Binding-site contacts:
Ligand atom C7 contacts residue GLY7 of chain 1.A at 3.8 Å.
Ligand atom C8 contacts residue LEU36 of chain 1.A at 4.1 Å (hydrophobic).
Ligand atom C8 contacts residue PHE10 of chain 1.A at 4.0 Å (hydrophobic).
Ligand atom C2 contacts residue ASN11 of chain 1.A at 2.5 Å.
Ligand atom O5 contacts residue ASN11 of chain 1.A at 2.3 Å (h-bond).
Ligand atom N2 contacts residue ASN11 of chain 1.A at 2.9 Å (h-bond).
Ligand atom C1 contacts residue ASN11 of chain 1.A at 1.4 Å.
Ligand atom O7 contacts residue ASN11 of chain 1.A at 4.3 Å.
Ligand atom C4 contacts residue ASN11 of chain 1.A at 4.1 Å.
Ligand atom C8 contacts residue PHE6 of chain 1.A at 4.3 Å (hydrophobic).
Ligand atom O7 contacts residue GLY7 of chain 1.A at 3.5 Å.
Ligand atom N2 contacts residue GLY7 of chain 1.A at 4.5 Å.
Ligand atom C3 contacts residue ASN11 of chain 1.A at 3.8 Å.
Ligand atom C8 contacts residue GLY7 of chain 1.A at 4.2 Å.
Ligand atom C5 contacts residue ASN11 of chain 1.A at 3.6 Å.
Ligand atom C7 contacts residue ASN11 of chain 1.A at 3.9 Å.

Sequence of chain 1.A:
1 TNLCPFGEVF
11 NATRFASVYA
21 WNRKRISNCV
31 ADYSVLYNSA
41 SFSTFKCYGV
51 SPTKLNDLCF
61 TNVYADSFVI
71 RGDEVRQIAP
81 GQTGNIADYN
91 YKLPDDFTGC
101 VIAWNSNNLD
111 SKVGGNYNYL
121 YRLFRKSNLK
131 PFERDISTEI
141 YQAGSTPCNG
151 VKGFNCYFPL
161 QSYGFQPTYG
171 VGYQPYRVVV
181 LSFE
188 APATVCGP

This small molecule binds to this protein.
Small molecule (SMILES): CC(=O)N[C@@H]1[C@@H](O)[C@H](O)[C@@H](CO)O[C@H]1O